Sequence of chain 1.A:
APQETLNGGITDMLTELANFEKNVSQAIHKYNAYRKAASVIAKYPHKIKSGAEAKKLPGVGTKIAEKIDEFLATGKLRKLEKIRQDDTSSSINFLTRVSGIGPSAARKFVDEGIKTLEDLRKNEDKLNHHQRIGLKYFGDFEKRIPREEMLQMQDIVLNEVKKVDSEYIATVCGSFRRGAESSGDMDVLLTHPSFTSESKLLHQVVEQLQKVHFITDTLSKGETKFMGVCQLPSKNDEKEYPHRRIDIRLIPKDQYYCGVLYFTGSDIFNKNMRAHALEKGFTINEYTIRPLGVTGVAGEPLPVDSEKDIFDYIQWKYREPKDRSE

A small-molecule ligand and the protein it binds are described below.
Small molecule (SMILES): Cc1cn([C@H]2C[C@H](O[P](=O)(O)OC[C@H]3O[C@@H](n4ccc(N)nc4=O)C[C@@H]3O[P](=O)(O)OC[C@H]3O[C@@H](n4cnc5c(=O)nc(N)[nH]c54)C[C@@H]3O[P](=O)(O)OC[C@H]3O[C@@H](n4cnc5c(=O)nc(N)[nH]c54)C[C@@H]3O)[C@@H](CO[P](=O)(O)O[C@H]3C[C@H](n4cnc5c(=O)nc(N)[nH]c54)O[C@@H]3COP(=O)(O)O)O2)c(=O)[nH]c1=O

Binding-site contacts:
Ligand atom OP2 contacts residue VAL65 of chain 1.A at 3.8 Å.
Ligand atom O5' contacts residue LYS35 of chain 1.A at 3.9 Å.
Ligand atom P contacts residue ILE69 of chain 1.A at 3.9 Å.
Ligand atom OP2 contacts residue GLY66 of chain 1.A at 3.9 Å.
Ligand atom C4' contacts residue GLY64 of chain 1.A at 3.3 Å.
Ligand atom C3' contacts residue GLY66 of chain 1.A at 3.8 Å.
Ligand atom P contacts residue LYS68 of chain 1.A at 3.7 Å.
Ligand atom OP1 contacts residue THR67 of chain 1.A at 3.7 Å.
Ligand atom N3 contacts residue ALA38 of chain 1.A at 3.6 Å.
Ligand atom O5' contacts residue GLY66 of chain 1.A at 3.4 Å.
Ligand atom OP1 contacts residue VAL65 of chain 1.A at 3.5 Å (h-bond).
Ligand atom OP1 contacts residue ILE69 of chain 1.A at 2.9 Å (h-bond).
Ligand atom OP2 contacts residue LYS68 of chain 1.A at 3.0 Å (salt-bridge).
Ligand atom OP1 contacts residue LYS35 of chain 1.A at 3.8 Å.
Ligand atom OP2 contacts residue NA1 of chain 1.F at 3.7 Å.
Ligand atom OP1 contacts residue GLY64 of chain 1.A at 2.7 Å (h-bond).
Ligand atom P contacts residue GLY64 of chain 1.A at 3.8 Å.
Ligand atom C3' contacts residue LYS68 of chain 1.A at 3.9 Å.
Ligand atom OP3 contacts residue LYS35 of chain 1.A at 2.9 Å (salt-bridge).
Ligand atom OP2 contacts residue GLY66 of chain 1.A at 3.8 Å.
Ligand atom N7 contacts residue LYS35 of chain 1.A at 3.8 Å.
Ligand atom C8 contacts residue LYS35 of chain 1.A at 3.9 Å.
Ligand atom P contacts residue LYS35 of chain 1.A at 3.8 Å.
Ligand atom C5' contacts residue TYR39 of chain 1.A at 3.4 Å (hydrophobic).
Ligand atom OP1 contacts residue PRO63 of chain 1.A at 3.6 Å.
Ligand atom OP1 contacts residue GLY66 of chain 1.A at 2.9 Å (h-bond).
Ligand atom O4' contacts residue ALA38 of chain 1.A at 3.7 Å.
Ligand atom O3' contacts residue GLY64 of chain 1.A at 3.5 Å.
Ligand atom OP2 contacts residue LYS68 of chain 1.A at 3.0 Å (salt-bridge).
Ligand atom OP1 contacts residue LYS68 of chain 1.A at 3.5 Å (salt-bridge).
Ligand atom C5' contacts residue GLY66 of chain 1.A at 3.5 Å.
Ligand atom P contacts residue LYS68 of chain 1.A at 3.2 Å.
Ligand atom OP1 contacts residue LYS68 of chain 1.A at 2.6 Å (salt-bridge).
Ligand atom OP2 contacts residue THR67 of chain 1.A at 3.5 Å (h-bond).
Ligand atom P contacts residue GLY66 of chain 1.A at 3.6 Å.
Ligand atom C5' contacts residue GLY64 of chain 1.A at 3.2 Å.
Ligand atom OP1 contacts residue NA1 of chain 1.F at 2.8 Å (h-bond).
Ligand atom OP1 contacts residue LEU62 of chain 1.A at 3.8 Å.
Ligand atom P contacts residue NA1 of chain 1.F at 3.7 Å.
Ligand atom O3' contacts residue ILE69 of chain 1.A at 3.6 Å.